The protein below binds the small molecule below.
Small molecule (SMILES): OC[C@H]1O[C@@H](O)[C@H](O)[C@@H](O)[C@H]1O

Binding-site contacts:
Ligand atom O3 contacts residue LYS354 of chain 3.A at 4.2 Å.
Ligand atom O4 contacts residue THR21 of chain 3.A at 4.4 Å.
Ligand atom C4 contacts residue GLU124 of chain 3.A at 3.6 Å.
Ligand atom C3 contacts residue LYS23 of chain 3.A at 4.2 Å.
Ligand atom O4 contacts residue ARG352 of chain 3.A at 2.8 Å.
Ligand atom C4 contacts residue THR21 of chain 3.A at 4.2 Å.
Ligand atom C2 contacts residue THR21 of chain 3.A at 3.7 Å.
Ligand atom C4 contacts residue ARG352 of chain 3.A at 4.1 Å.
Ligand atom C5 contacts residue GLU124 of chain 3.A at 3.3 Å.
Ligand atom O5 contacts residue GLU124 of chain 3.A at 4.4 Å.
Ligand atom O6 contacts residue GLU124 of chain 3.A at 2.7 Å (salt-bridge).
Ligand atom O2 contacts residue LYS56 of chain 3.A at 4.0 Å.
Ligand atom C2 contacts residue LYS56 of chain 3.A at 4.5 Å.
Ligand atom C5 contacts residue LYS23 of chain 3.A at 4.0 Å.
Ligand atom C3 contacts residue THR21 of chain 3.A at 3.4 Å.
Ligand atom O2 contacts residue THR21 of chain 3.A at 3.3 Å.
Ligand atom O5 contacts residue LYS354 of chain 3.A at 4.1 Å.
Ligand atom C3 contacts residue LYS56 of chain 3.A at 4.0 Å.
Ligand atom C6 contacts residue GLU124 of chain 3.A at 2.1 Å.
Ligand atom O3 contacts residue LYS56 of chain 3.A at 4.3 Å.
Ligand atom C6 contacts residue LYS23 of chain 3.A at 4.2 Å.
Ligand atom C1 contacts residue LYS354 of chain 3.A at 4.4 Å.
Ligand atom C6 contacts residue ARG352 of chain 3.A at 4.3 Å.
Ligand atom C2 contacts residue LYS354 of chain 3.A at 4.0 Å.
Ligand atom O4 contacts residue GLU124 of chain 3.A at 3.5 Å (salt-bridge).
Ligand atom O3 contacts residue THR21 of chain 3.A at 2.2 Å (h-bond).
Ligand atom C4 contacts residue LYS23 of chain 3.A at 3.5 Å.
Ligand atom O1 contacts residue LYS354 of chain 3.A at 4.1 Å.
Ligand atom O4 contacts residue LYS23 of chain 3.A at 4.3 Å.
Ligand atom O4 contacts residue LYS354 of chain 3.A at 3.5 Å.

Sequence of chain 3.A:
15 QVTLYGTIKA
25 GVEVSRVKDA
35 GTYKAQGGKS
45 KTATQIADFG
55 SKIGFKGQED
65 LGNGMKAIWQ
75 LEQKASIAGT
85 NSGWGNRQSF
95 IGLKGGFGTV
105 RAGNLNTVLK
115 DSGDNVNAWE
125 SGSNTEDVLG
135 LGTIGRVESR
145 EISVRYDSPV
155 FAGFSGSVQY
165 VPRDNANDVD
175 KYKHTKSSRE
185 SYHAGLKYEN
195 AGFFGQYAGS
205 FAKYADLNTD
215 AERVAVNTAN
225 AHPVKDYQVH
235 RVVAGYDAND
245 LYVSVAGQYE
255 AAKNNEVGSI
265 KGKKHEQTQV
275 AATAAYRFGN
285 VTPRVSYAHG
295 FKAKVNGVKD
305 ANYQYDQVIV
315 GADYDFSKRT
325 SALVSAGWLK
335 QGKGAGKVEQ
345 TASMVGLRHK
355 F